Sequence of chain 1.C:
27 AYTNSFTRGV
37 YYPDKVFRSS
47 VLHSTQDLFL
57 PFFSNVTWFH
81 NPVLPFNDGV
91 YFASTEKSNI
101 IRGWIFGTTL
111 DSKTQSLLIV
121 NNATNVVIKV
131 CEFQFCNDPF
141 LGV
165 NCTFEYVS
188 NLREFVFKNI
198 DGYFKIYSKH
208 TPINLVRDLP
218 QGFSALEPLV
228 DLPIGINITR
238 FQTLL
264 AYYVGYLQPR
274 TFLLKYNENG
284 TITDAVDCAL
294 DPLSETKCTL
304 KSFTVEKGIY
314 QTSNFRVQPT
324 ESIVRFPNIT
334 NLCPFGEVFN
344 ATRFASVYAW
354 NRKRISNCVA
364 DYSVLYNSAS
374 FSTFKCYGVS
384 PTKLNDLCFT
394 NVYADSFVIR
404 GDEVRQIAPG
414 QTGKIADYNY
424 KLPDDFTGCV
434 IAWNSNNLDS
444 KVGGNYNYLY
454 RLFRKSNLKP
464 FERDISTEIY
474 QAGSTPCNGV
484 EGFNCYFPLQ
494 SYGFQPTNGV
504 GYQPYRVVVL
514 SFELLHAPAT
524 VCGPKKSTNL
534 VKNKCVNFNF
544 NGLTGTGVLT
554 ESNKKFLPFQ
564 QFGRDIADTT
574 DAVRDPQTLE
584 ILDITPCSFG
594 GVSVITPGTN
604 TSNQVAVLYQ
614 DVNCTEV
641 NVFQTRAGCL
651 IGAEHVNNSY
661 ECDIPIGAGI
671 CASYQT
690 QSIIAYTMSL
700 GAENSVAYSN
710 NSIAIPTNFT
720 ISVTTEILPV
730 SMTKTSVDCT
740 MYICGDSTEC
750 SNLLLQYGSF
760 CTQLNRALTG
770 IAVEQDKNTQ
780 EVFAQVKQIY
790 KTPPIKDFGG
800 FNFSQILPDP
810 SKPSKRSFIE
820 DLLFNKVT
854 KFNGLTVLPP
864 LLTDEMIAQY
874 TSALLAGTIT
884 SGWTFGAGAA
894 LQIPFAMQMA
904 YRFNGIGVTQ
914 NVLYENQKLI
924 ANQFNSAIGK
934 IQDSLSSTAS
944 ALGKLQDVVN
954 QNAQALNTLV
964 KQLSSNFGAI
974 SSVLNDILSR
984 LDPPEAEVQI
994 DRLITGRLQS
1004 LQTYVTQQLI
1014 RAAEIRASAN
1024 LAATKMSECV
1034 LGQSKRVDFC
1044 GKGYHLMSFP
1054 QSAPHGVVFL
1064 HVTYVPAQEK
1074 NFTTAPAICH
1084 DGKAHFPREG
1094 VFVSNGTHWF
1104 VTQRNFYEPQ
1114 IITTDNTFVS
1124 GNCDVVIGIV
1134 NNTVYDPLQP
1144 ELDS

Binding-site contacts:
Ligand atom C1 contacts residue GLN804 of chain 1.C at 4.5 Å.
Ligand atom C8 contacts residue GLN804 of chain 1.C at 3.6 Å.
Ligand atom O6 contacts residue GLN935 of chain 1.C at 4.2 Å.
Ligand atom C1 contacts residue ASN801 of chain 1.C at 1.4 Å.
Ligand atom C2 contacts residue ASN801 of chain 1.C at 2.5 Å.
Ligand atom N2 contacts residue SER803 of chain 1.C at 4.4 Å.
Ligand atom C1 contacts residue SER803 of chain 1.C at 3.1 Å.
Ligand atom O7 contacts residue GLN804 of chain 1.C at 4.1 Å.
Ligand atom O7 contacts residue ASN801 of chain 1.C at 4.5 Å.
Ligand atom C5 contacts residue SER803 of chain 1.C at 3.7 Å.
Ligand atom C6 contacts residue GLN804 of chain 1.C at 3.5 Å.
Ligand atom C3 contacts residue SER803 of chain 1.C at 4.3 Å.
Ligand atom C5 contacts residue ASN801 of chain 1.C at 3.6 Å.
Ligand atom O5 contacts residue ASN801 of chain 1.C at 2.3 Å (h-bond).
Ligand atom C3 contacts residue ASN801 of chain 1.C at 3.8 Å.
Ligand atom C7 contacts residue ASN801 of chain 1.C at 4.0 Å.
Ligand atom C2 contacts residue SER803 of chain 1.C at 4.1 Å.
Ligand atom O5 contacts residue SER803 of chain 1.C at 3.6 Å (h-bond).
Ligand atom O6 contacts residue GLN804 of chain 1.C at 3.0 Å (h-bond).
Ligand atom N2 contacts residue ASN801 of chain 1.C at 2.9 Å (h-bond).
Ligand atom C4 contacts residue ASN801 of chain 1.C at 4.2 Å.
Ligand atom O5 contacts residue GLN804 of chain 1.C at 4.0 Å.
Ligand atom C5 contacts residue GLN804 of chain 1.C at 3.3 Å.
Ligand atom C7 contacts residue GLN804 of chain 1.C at 4.1 Å.

The protein below binds the small molecule below.
Small molecule (SMILES): CC(=O)N[C@H]1[C@H](O[C@H]2[C@H](O)[C@@H](NC(C)=O)CO[C@@H]2CO)O[C@H](CO)[C@@H](O)[C@@H]1O